This small molecule binds to this protein.
Small molecule (SMILES): CC(=O)N[C@H]1[C@H](O[C@H]2[C@H](O)[C@@H](NC(C)=O)CO[C@@H]2CO)O[C@H](CO)[C@@H](O)[C@@H]1O

Binding-site contacts:
Ligand atom C6 contacts residue LEU922 of chain 1.A at 4.4 Å (hydrophobic).
Ligand atom O6 contacts residue GLN926 of chain 1.A at 3.0 Å (h-bond).
Ligand atom O7 contacts residue LEU922 of chain 1.A at 3.4 Å.
Ligand atom N2 contacts residue LEU922 of chain 1.A at 4.3 Å.
Ligand atom C8 contacts residue LEU922 of chain 1.A at 3.6 Å (hydrophobic).
Ligand atom O6 contacts residue THR719 of chain 1.A at 4.0 Å.
Ligand atom C8 contacts residue GLN926 of chain 1.A at 4.4 Å.
Ligand atom C8 contacts residue ASN717 of chain 1.A at 4.4 Å.
Ligand atom C2 contacts residue ASN717 of chain 1.A at 2.5 Å.
Ligand atom C4 contacts residue ASN717 of chain 1.A at 4.3 Å.
Ligand atom C8 contacts residue ASN925 of chain 1.A at 4.1 Å.
Ligand atom C7 contacts residue ASN717 of chain 1.A at 3.2 Å.
Ligand atom C7 contacts residue LEU922 of chain 1.A at 3.5 Å (hydrophobic).
Ligand atom O4 contacts residue LEU922 of chain 1.A at 4.0 Å.
Ligand atom C5 contacts residue GLN926 of chain 1.A at 4.3 Å.
Ligand atom O5 contacts residue GLN1071 of chain 1.A at 4.4 Å.
Ligand atom C1 contacts residue ASN717 of chain 1.A at 1.5 Å.
Ligand atom O7 contacts residue ASN717 of chain 1.A at 3.2 Å (h-bond).
Ligand atom C1 contacts residue LEU922 of chain 1.A at 4.4 Å (hydrophobic).
Ligand atom C5 contacts residue LEU922 of chain 1.A at 4.0 Å (hydrophobic).
Ligand atom C6 contacts residue GLN926 of chain 1.A at 4.0 Å.
Ligand atom O5 contacts residue ASN717 of chain 1.A at 2.5 Å (h-bond).
Ligand atom O7 contacts residue ASN925 of chain 1.A at 4.4 Å.
Ligand atom C3 contacts residue ASN717 of chain 1.A at 3.9 Å.
Ligand atom C5 contacts residue ASN717 of chain 1.A at 3.8 Å.
Ligand atom N2 contacts residue ASN717 of chain 1.A at 2.9 Å (h-bond).

Sequence of chain 1.A:
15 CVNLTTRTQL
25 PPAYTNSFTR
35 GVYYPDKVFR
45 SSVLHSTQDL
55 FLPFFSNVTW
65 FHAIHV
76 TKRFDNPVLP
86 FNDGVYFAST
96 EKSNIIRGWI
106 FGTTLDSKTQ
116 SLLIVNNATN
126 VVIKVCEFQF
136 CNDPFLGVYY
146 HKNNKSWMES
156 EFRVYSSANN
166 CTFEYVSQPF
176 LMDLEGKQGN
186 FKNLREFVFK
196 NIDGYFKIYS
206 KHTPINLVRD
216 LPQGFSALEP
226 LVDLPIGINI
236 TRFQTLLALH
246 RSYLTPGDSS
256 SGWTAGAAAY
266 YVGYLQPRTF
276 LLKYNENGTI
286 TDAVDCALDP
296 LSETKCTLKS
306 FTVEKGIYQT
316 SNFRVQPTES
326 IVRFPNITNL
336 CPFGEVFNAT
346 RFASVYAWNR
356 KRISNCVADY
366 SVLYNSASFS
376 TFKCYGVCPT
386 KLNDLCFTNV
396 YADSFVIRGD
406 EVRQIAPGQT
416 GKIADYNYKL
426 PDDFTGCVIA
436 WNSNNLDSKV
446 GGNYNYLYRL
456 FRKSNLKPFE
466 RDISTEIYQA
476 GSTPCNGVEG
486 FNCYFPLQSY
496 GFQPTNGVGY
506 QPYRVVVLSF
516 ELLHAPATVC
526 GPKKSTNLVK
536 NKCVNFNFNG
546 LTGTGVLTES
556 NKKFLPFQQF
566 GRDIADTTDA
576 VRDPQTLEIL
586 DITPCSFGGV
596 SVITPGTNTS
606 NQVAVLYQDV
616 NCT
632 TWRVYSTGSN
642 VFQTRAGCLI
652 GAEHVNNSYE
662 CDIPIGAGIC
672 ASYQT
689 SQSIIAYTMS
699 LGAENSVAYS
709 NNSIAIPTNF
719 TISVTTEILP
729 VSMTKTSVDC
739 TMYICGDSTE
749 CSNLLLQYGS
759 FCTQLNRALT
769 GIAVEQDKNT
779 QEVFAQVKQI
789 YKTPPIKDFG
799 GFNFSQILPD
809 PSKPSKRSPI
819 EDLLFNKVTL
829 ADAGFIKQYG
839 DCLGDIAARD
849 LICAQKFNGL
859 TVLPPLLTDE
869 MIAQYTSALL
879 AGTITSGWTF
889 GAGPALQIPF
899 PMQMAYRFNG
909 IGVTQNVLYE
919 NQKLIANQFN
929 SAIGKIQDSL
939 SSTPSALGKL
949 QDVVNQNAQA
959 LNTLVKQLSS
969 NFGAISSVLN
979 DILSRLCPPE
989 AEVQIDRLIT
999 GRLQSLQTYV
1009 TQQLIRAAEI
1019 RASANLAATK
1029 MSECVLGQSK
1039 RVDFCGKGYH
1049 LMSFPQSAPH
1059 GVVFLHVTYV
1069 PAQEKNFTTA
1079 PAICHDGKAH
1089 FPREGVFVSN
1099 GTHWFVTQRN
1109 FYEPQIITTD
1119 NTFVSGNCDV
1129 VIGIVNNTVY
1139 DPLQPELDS